Binding-site contacts:
Ligand atom CE1 contacts residue TRP89 of chain 1.B at 3.5 Å (hydrophobic).
Ligand atom CG contacts residue TRP89 of chain 1.B at 4.0 Å (hydrophobic).
Ligand atom CE1 contacts residue PHE52 of chain 1.B at 3.7 Å (hydrophobic).
Ligand atom CG contacts residue GLY107 of chain 1.B at 3.9 Å.
Ligand atom CD2 contacts residue PHE52 of chain 1.B at 3.4 Å (hydrophobic).
Ligand atom CD2 contacts residue TRP89 of chain 1.B at 3.6 Å (hydrophobic).
Ligand atom CB contacts residue ASP196 of chain 1.B at 3.4 Å.
Ligand atom OXT contacts residue GLY107 of chain 1.B at 3.7 Å.
Ligand atom C contacts residue THR157 of chain 1.B at 3.7 Å.
Ligand atom CA contacts residue THR157 of chain 1.B at 3.3 Å.
Ligand atom CD2 contacts residue SER106 of chain 1.B at 3.5 Å.
Ligand atom C contacts residue ARG114 of chain 1.B at 3.4 Å.
Ligand atom NE2 contacts residue TRP89 of chain 1.B at 3.2 Å.
Ligand atom NE2 contacts residue GLY107 of chain 1.B at 3.8 Å.
Ligand atom N contacts residue ASP196 of chain 1.B at 2.7 Å (salt-bridge).
Ligand atom O contacts residue ARG114 of chain 1.B at 2.7 Å (salt-bridge).
Ligand atom OXT contacts residue ARG114 of chain 1.B at 2.7 Å (salt-bridge).
Ligand atom O contacts residue THR157 of chain 1.B at 3.0 Å (h-bond).
Ligand atom CE1 contacts residue GLN153 of chain 1.B at 3.0 Å.
Ligand atom C contacts residue TRP89 of chain 1.B at 3.9 Å (hydrophobic).
Ligand atom ND1 contacts residue GLN153 of chain 1.B at 2.9 Å (h-bond).
Ligand atom N contacts residue GLY107 of chain 1.B at 2.8 Å (h-bond).
Ligand atom O contacts residue TRP89 of chain 1.B at 3.6 Å.
Ligand atom CA contacts residue ASP196 of chain 1.B at 3.5 Å.
Ligand atom ND1 contacts residue PHE52 of chain 1.B at 3.6 Å.
Ligand atom CG contacts residue ASP196 of chain 1.B at 3.9 Å.
Ligand atom N contacts residue THR109 of chain 1.B at 2.7 Å (h-bond).
Ligand atom C contacts residue THR109 of chain 1.B at 3.8 Å.
Ligand atom CD2 contacts residue GLY107 of chain 1.B at 2.9 Å.
Ligand atom CA contacts residue GLY107 of chain 1.B at 3.9 Å.
Ligand atom OXT contacts residue ILE108 of chain 1.B at 3.4 Å.
Ligand atom NE2 contacts residue PHE52 of chain 1.B at 3.7 Å.
Ligand atom OXT contacts residue THR109 of chain 1.B at 2.9 Å (h-bond).
Ligand atom OXT contacts residue TRP89 of chain 1.B at 3.4 Å.
Ligand atom O contacts residue THR156 of chain 1.B at 3.2 Å.
Ligand atom ND1 contacts residue THR156 of chain 1.B at 3.6 Å.
Ligand atom NE2 contacts residue SER106 of chain 1.B at 3.0 Å (h-bond).
Ligand atom CA contacts residue THR109 of chain 1.B at 3.4 Å.
Ligand atom N contacts residue TYR226 of chain 1.B at 3.5 Å.
Ligand atom CG contacts residue PHE52 of chain 1.B at 3.5 Å (hydrophobic).

Sequence of chain 1.B:
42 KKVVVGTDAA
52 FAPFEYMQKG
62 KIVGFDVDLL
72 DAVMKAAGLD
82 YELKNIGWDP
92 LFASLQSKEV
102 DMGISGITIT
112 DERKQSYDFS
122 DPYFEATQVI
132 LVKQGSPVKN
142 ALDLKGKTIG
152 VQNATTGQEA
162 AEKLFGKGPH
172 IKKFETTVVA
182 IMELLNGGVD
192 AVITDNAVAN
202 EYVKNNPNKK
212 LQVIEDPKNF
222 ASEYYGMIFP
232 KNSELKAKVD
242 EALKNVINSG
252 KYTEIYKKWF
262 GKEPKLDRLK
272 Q

This small molecule binds to this protein.
Small molecule (SMILES): N[C@@H](Cc1c[nH]c[nH+]1)C(=O)O